This small molecule binds to this protein.
Small molecule (SMILES): CC(=O)N[C@H]1CO[C@H](CO)[C@@]2(O[C@@]23O[C@H](CO)[C@@H](O)[C@H](O)[C@H]3NC(C)=O)[C@@H]1O

Binding-site contacts:
Ligand atom C5 contacts residue ASN801 of chain 1.A at 3.3 Å.
Ligand atom C1 contacts residue ASN801 of chain 1.A at 1.4 Å.
Ligand atom C6 contacts residue ASN801 of chain 1.A at 4.2 Å.
Ligand atom O5 contacts residue ASN801 of chain 1.A at 1.9 Å (h-bond).
Ligand atom O5 contacts residue SER803 of chain 1.A at 3.2 Å (h-bond).
Ligand atom C6 contacts residue GLN804 of chain 1.A at 4.0 Å.
Ligand atom C2 contacts residue ASN801 of chain 1.A at 2.3 Å.
Ligand atom N2 contacts residue ASN801 of chain 1.A at 3.1 Å (h-bond).
Ligand atom O6 contacts residue SER803 of chain 1.A at 4.0 Å.
Ligand atom C3 contacts residue ASN801 of chain 1.A at 3.6 Å.
Ligand atom C1 contacts residue SER803 of chain 1.A at 3.9 Å.
Ligand atom C5 contacts residue SER803 of chain 1.A at 3.8 Å.
Ligand atom C4 contacts residue ASN801 of chain 1.A at 3.8 Å.
Ligand atom C6 contacts residue SER803 of chain 1.A at 3.7 Å.
Ligand atom C7 contacts residue ASN801 of chain 1.A at 3.5 Å.
Ligand atom O6 contacts residue GLN804 of chain 1.A at 3.7 Å.
Ligand atom O7 contacts residue ASN801 of chain 1.A at 3.4 Å (h-bond).

Sequence of chain 1.A:
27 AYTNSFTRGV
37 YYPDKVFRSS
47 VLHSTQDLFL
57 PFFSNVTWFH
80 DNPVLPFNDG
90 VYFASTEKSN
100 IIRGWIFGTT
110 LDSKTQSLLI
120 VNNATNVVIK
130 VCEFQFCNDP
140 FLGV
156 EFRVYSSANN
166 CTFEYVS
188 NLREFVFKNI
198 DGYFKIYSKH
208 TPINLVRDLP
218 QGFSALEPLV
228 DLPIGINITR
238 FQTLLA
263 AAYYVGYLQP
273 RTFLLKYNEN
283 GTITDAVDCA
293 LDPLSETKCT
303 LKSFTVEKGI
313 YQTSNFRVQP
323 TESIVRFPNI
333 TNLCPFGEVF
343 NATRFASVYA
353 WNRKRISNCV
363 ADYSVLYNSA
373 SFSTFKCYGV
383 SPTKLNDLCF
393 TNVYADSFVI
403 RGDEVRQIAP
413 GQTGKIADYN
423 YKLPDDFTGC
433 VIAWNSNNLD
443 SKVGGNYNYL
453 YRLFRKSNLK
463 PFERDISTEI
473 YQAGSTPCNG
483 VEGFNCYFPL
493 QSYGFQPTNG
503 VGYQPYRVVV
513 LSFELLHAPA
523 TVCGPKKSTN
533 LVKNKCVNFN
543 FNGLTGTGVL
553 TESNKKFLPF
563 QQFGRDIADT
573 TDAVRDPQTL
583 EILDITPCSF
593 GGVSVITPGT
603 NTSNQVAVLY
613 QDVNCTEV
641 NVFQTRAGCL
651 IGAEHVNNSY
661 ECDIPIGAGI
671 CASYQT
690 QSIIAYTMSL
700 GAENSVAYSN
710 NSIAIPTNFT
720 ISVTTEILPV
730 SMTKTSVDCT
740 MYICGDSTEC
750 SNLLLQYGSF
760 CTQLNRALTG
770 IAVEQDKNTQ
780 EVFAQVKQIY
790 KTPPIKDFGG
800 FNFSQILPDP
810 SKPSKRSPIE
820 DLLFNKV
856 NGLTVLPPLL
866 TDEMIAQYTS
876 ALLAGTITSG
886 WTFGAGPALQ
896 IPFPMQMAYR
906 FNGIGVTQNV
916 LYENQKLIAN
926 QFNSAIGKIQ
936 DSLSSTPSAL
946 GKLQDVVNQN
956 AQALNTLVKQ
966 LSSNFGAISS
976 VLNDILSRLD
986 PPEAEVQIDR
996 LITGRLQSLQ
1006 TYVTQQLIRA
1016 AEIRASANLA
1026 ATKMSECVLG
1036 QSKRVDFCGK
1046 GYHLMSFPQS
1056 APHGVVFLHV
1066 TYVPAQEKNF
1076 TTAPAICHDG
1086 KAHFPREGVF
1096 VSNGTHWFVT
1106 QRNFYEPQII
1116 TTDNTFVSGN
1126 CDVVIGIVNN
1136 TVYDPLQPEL